Sequence of chain 51.A:
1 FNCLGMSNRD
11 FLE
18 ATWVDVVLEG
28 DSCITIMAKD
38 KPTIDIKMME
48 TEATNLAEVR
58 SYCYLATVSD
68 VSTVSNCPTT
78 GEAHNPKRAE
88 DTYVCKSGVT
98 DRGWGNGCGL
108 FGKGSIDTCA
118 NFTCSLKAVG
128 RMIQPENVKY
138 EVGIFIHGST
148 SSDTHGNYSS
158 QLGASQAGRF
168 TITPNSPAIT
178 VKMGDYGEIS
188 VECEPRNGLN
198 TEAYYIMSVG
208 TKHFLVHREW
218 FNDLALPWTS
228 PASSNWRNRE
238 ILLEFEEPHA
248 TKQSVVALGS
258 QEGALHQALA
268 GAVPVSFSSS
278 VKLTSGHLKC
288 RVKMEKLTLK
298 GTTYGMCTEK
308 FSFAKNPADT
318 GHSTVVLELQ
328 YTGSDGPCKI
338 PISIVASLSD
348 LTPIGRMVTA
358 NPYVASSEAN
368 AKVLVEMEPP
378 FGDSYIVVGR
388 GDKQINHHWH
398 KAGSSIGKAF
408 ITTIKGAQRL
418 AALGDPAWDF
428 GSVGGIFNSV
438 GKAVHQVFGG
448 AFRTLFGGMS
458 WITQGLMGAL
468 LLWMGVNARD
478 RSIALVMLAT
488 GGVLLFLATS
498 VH

A protein and the small-molecule ligand that binds it are described below.
Small molecule (SMILES): CC(=O)N[C@@H]1[C@@H](O)[C@H](O)[C@@H](CO)O[C@H]1O

Binding-site contacts:
Ligand atom O6 contacts residue THR120 of chain 51.A at 3.6 Å (h-bond).
Ligand atom O5 contacts residue PHE119 of chain 51.A at 3.9 Å.
Ligand atom C3 contacts residue ASN118 of chain 51.A at 3.8 Å.
Ligand atom N2 contacts residue TYR90 of chain 51.A at 4.4 Å.
Ligand atom C6 contacts residue PHE119 of chain 51.A at 4.0 Å (hydrophobic).
Ligand atom C8 contacts residue SER66 of chain 51.A at 3.6 Å.
Ligand atom C4 contacts residue ASN118 of chain 51.A at 4.2 Å.
Ligand atom O6 contacts residue THR89 of chain 51.A at 3.9 Å.
Ligand atom O5 contacts residue THR120 of chain 51.A at 3.4 Å (h-bond).
Ligand atom O5 contacts residue THR89 of chain 51.A at 4.5 Å.
Ligand atom C2 contacts residue ASN118 of chain 51.A at 2.5 Å.
Ligand atom C1 contacts residue SER66 of chain 51.A at 4.5 Å.
Ligand atom C5 contacts residue ASN118 of chain 51.A at 3.6 Å.
Ligand atom O6 contacts residue PHE119 of chain 51.A at 2.8 Å (h-bond).
Ligand atom C5 contacts residue THR120 of chain 51.A at 4.2 Å.
Ligand atom C8 contacts residue ASN118 of chain 51.A at 3.7 Å.
Ligand atom C7 contacts residue ASN118 of chain 51.A at 3.8 Å.
Ligand atom C8 contacts residue ASP67 of chain 51.A at 3.7 Å.
Ligand atom C1 contacts residue ASN118 of chain 51.A at 1.4 Å.
Ligand atom C1 contacts residue THR89 of chain 51.A at 4.2 Å.
Ligand atom N2 contacts residue ASN118 of chain 51.A at 2.9 Å (h-bond).
Ligand atom O6 contacts residue ASN118 of chain 51.A at 4.2 Å.
Ligand atom C6 contacts residue THR120 of chain 51.A at 3.8 Å.
Ligand atom O5 contacts residue ASN118 of chain 51.A at 2.4 Å (h-bond).